This small molecule binds to this protein.
Small molecule (SMILES): CC(=O)N[C@H]1[C@@H](O[C@H]2[C@H](O)[C@@H](NC(C)=O)CO[C@@H]2CO)O[C@H](CO)[C@@H](O[C@@H]2O[C@H](CO[C@H]3O[C@H](CO)[C@@H](O)[C@H](O)[C@@H]3O)[C@@H](O)[C@H](O)[C@@H]2O)[C@@H]1O

Sequence of chain 1.E:
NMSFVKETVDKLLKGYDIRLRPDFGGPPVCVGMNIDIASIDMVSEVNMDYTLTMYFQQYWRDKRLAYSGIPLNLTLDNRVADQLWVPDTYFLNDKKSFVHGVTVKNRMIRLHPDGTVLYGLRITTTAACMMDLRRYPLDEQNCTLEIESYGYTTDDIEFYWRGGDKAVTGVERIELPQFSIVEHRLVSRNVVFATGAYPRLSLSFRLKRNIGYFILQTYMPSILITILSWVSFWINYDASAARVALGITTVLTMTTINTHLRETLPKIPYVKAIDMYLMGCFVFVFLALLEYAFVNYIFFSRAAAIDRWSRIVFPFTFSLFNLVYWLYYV

Sequence of chain 1.H:
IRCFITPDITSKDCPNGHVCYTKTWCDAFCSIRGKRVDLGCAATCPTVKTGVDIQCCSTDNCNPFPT

Binding-site contacts:
Ligand atom C6 contacts residue PRO7 of chain 1.H at 4.0 Å (hydrophobic).
Ligand atom O5 contacts residue SER211 of chain 1.E at 4.1 Å.
Ligand atom O3 contacts residue ARG196 of chain 1.E at 3.4 Å.
Ligand atom N2 contacts residue SER211 of chain 1.E at 3.5 Å.
Ligand atom C5 contacts residue ASN149 of chain 1.E at 3.6 Å.
Ligand atom C4 contacts residue ASP8 of chain 1.H at 3.4 Å.
Ligand atom C8 contacts residue ARG213 of chain 1.E at 3.4 Å.
Ligand atom C3 contacts residue ASP8 of chain 1.H at 3.3 Å.
Ligand atom C7 contacts residue ARG192 of chain 1.E at 3.9 Å.
Ligand atom O6 contacts residue PRO7 of chain 1.H at 4.0 Å.
Ligand atom O3 contacts residue ASN197 of chain 1.E at 3.5 Å (h-bond).
Ligand atom C3 contacts residue ASN149 of chain 1.E at 4.0 Å.
Ligand atom C8 contacts residue SER211 of chain 1.E at 3.2 Å.
Ligand atom O6 contacts residue ASN149 of chain 1.E at 4.1 Å.
Ligand atom C1 contacts residue ASN149 of chain 1.E at 1.5 Å.
Ligand atom O3 contacts residue SER195 of chain 1.E at 3.6 Å (h-bond).
Ligand atom O2 contacts residue ASP8 of chain 1.H at 4.1 Å.
Ligand atom O3 contacts residue ARG192 of chain 1.E at 3.0 Å (salt-bridge).
Ligand atom C2 contacts residue ASN149 of chain 1.E at 2.7 Å.
Ligand atom C6 contacts residue ASN149 of chain 1.E at 3.9 Å.
Ligand atom C8 contacts residue GLU190 of chain 1.E at 3.1 Å.
Ligand atom C8 contacts residue ARG196 of chain 1.E at 3.9 Å.
Ligand atom C2 contacts residue SER195 of chain 1.E at 4.0 Å.
Ligand atom C6 contacts residue ARG192 of chain 1.E at 3.6 Å.
Ligand atom N2 contacts residue ASN149 of chain 1.E at 3.1 Å (h-bond).
Ligand atom O7 contacts residue ARG192 of chain 1.E at 3.0 Å.
Ligand atom O6 contacts residue THR6 of chain 1.H at 3.7 Å.
Ligand atom O2 contacts residue PRO7 of chain 1.H at 3.6 Å.
Ligand atom O6 contacts residue ARG192 of chain 1.E at 3.6 Å.
Ligand atom C7 contacts residue GLU190 of chain 1.E at 3.8 Å.
Ligand atom O3 contacts residue ARG196 of chain 1.E at 3.4 Å.
Ligand atom N2 contacts residue ARG196 of chain 1.E at 3.7 Å.
Ligand atom O5 contacts residue ASN149 of chain 1.E at 2.5 Å (h-bond).
Ligand atom O7 contacts residue GLU190 of chain 1.E at 3.7 Å.
Ligand atom O4 contacts residue ASP8 of chain 1.H at 2.7 Å (salt-bridge).
Ligand atom C8 contacts residue PHE212 of chain 1.E at 4.0 Å (hydrophobic).
Ligand atom O6 contacts residue VAL194 of chain 1.E at 3.5 Å.
Ligand atom O3 contacts residue ASP8 of chain 1.H at 2.1 Å (salt-bridge).
Ligand atom C2 contacts residue VAL194 of chain 1.E at 4.0 Å (hydrophobic).
Ligand atom C8 contacts residue ARG192 of chain 1.E at 4.0 Å.